Binding-site contacts:
Ligand atom CG2 contacts residue LYS47 of chain 1.E at 4.2 Å.
Ligand atom CA contacts residue GLY101 of chain 1.E at 3.7 Å.
Ligand atom C contacts residue GLY101 of chain 1.E at 4.1 Å.
Ligand atom CD1 contacts residue LEU60 of chain 1.E at 4.2 Å (hydrophobic).
Ligand atom CA contacts residue GLY101 of chain 1.E at 3.8 Å.
Ligand atom CG2 contacts residue TYR103 of chain 1.E at 3.7 Å (hydrophobic).
Ligand atom CD1 contacts residue ILE99 of chain 1.E at 3.9 Å (hydrophobic).
Ligand atom N contacts residue GLY101 of chain 1.E at 3.0 Å (h-bond).
Ligand atom CD1 contacts residue ILE110 of chain 1.E at 3.6 Å (hydrophobic).
Ligand atom CA contacts residue ALA52 of chain 1.E at 3.5 Å (hydrophobic).
Ligand atom CG1 contacts residue ALA52 of chain 1.E at 3.3 Å (hydrophobic).
Ligand atom CD contacts residue GLY101 of chain 1.E at 3.2 Å.
Ligand atom C contacts residue LYS47 of chain 1.E at 3.7 Å.
Ligand atom CA contacts residue ARG53 of chain 1.E at 4.2 Å.
Ligand atom OE1 contacts residue GLY101 of chain 1.E at 3.2 Å (h-bond).
Ligand atom O contacts residue LYS47 of chain 1.E at 3.8 Å.
Ligand atom CD1 contacts residue ALA52 of chain 1.E at 3.9 Å (hydrophobic).
Ligand atom CG1 contacts residue ALA52 of chain 1.E at 3.4 Å (hydrophobic).
Ligand atom C contacts residue ALA52 of chain 1.E at 3.4 Å (hydrophobic).
Ligand atom N contacts residue LYS102 of chain 1.E at 4.1 Å.
Ligand atom N contacts residue ALA52 of chain 1.E at 2.6 Å (h-bond).
Ligand atom CG1 contacts residue ILE99 of chain 1.E at 4.0 Å (hydrophobic).
Ligand atom CG2 contacts residue ILE99 of chain 1.E at 3.3 Å (hydrophobic).
Ligand atom CB contacts residue ALA52 of chain 1.E at 3.4 Å (hydrophobic).
Ligand atom O contacts residue TYR103 of chain 1.E at 3.2 Å (h-bond).
Ligand atom OXT contacts residue LYS47 of chain 1.E at 2.7 Å (salt-bridge).
Ligand atom C contacts residue GLY101 of chain 1.E at 3.8 Å.
Ligand atom CG1 contacts residue LEU108 of chain 1.E at 3.9 Å (hydrophobic).
Ligand atom OE2 contacts residue GLY101 of chain 1.E at 3.9 Å.
Ligand atom O contacts residue ALA52 of chain 1.E at 4.2 Å.
Ligand atom CD1 contacts residue ILE50 of chain 1.E at 3.4 Å (hydrophobic).
Ligand atom CB contacts residue GLY101 of chain 1.E at 3.5 Å.
Ligand atom O contacts residue GLY101 of chain 1.E at 3.1 Å (h-bond).
Ligand atom CG contacts residue GLY101 of chain 1.E at 3.3 Å.
Ligand atom CB contacts residue ALA52 of chain 1.E at 3.9 Å (hydrophobic).
Ligand atom CG2 contacts residue SER100 of chain 1.E at 3.8 Å.
Ligand atom CA contacts residue ALA52 of chain 1.E at 3.3 Å (hydrophobic).
Ligand atom CG1 contacts residue LYS51 of chain 1.E at 4.2 Å.
Ligand atom CG2 contacts residue GLY101 of chain 1.E at 3.7 Å.
Ligand atom O contacts residue LYS102 of chain 1.E at 3.7 Å.

This protein binds this small molecule.
Small molecule (SMILES): CC[C@H](C)[C@H](NC(=O)[C@H](CCCCN)NC(=O)[C@@H](NC(=O)[C@@H](N)C(C)C)[C@@H](C)CC)C(=O)N[C@@H](CCC(=O)O)C(=O)O

Sequence of chain 1.E:
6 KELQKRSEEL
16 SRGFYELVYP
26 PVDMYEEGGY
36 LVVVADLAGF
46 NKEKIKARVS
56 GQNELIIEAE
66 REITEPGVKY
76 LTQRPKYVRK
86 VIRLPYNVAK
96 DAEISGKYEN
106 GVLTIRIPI